A protein and the small-molecule ligand that binds it are described below.
Small molecule (SMILES): NCCCC[C@H](NC(=O)[C@@H](N)CO)C(=O)N[C@@H](CCCN=C(N)N)C(=O)N[C@@H](CCC(N)=O)C(=O)N[C@@H](CCCN=C(N)N)C(=O)N[C@H](C=O)CCCN=C(N)N

Binding-site contacts:
Ligand atom NH1 contacts residue SER307 of chain 1.A at 2.9 Å (h-bond).
Ligand atom CZ contacts residue GLU301 of chain 1.A at 3.2 Å.
Ligand atom CB contacts residue ASN266 of chain 1.A at 3.5 Å.
Ligand atom O contacts residue ALA311 of chain 1.A at 3.2 Å.
Ligand atom NE contacts residue TRP346 of chain 1.A at 3.4 Å.
Ligand atom CD contacts residue ARG262 of chain 1.A at 3.4 Å.
Ligand atom CG contacts residue ASN266 of chain 1.A at 2.8 Å.
Ligand atom O contacts residue ASN308 of chain 1.A at 3.3 Å (h-bond).
Ligand atom NH1 contacts residue GLU301 of chain 1.A at 2.5 Å (salt-bridge).
Ligand atom CG contacts residue TRP304 of chain 1.A at 3.4 Å (hydrophobic).
Ligand atom NZ contacts residue GLY270 of chain 1.A at 3.7 Å.
Ligand atom CZ contacts residue TRP346 of chain 1.A at 3.4 Å (hydrophobic).
Ligand atom CD contacts residue TRP346 of chain 1.A at 3.4 Å (hydrophobic).
Ligand atom O contacts residue TRP304 of chain 1.A at 3.5 Å.
Ligand atom NH1 contacts residue TRP304 of chain 1.A at 3.6 Å.
Ligand atom CE contacts residue GLY270 of chain 1.A at 3.2 Å.
Ligand atom N contacts residue TRP304 of chain 1.A at 3.7 Å.
Ligand atom NZ contacts residue ASP272 of chain 1.A at 3.2 Å (salt-bridge).
Ligand atom OE1 contacts residue THR269 of chain 1.A at 3.6 Å.
Ligand atom CZ contacts residue ARG262 of chain 1.A at 3.6 Å.
Ligand atom NH2 contacts residue GLU301 of chain 1.A at 3.4 Å (salt-bridge).
Ligand atom C contacts residue TRP304 of chain 1.A at 3.5 Å (hydrophobic).
Ligand atom CE contacts residue THR275 of chain 1.A at 3.7 Å.
Ligand atom NZ contacts residue THR275 of chain 1.A at 3.4 Å (h-bond).
Ligand atom NH2 contacts residue ARG262 of chain 1.A at 3.2 Å (salt-bridge).
Ligand atom CE contacts residue ASN308 of chain 1.A at 3.1 Å.
Ligand atom NE contacts residue ARG262 of chain 1.A at 3.0 Å (salt-bridge).
Ligand atom NH2 contacts residue TRP346 of chain 1.A at 3.5 Å.
Ligand atom O contacts residue ASP227 of chain 1.A at 3.1 Å (salt-bridge).
Ligand atom NH1 contacts residue GLU343 of chain 1.A at 3.2 Å (salt-bridge).
Ligand atom O contacts residue ASN266 of chain 1.A at 3.6 Å.
Ligand atom CE contacts residue VAL268 of chain 1.A at 3.0 Å (hydrophobic).
Ligand atom NH1 contacts residue TRP346 of chain 1.A at 3.5 Å.
Ligand atom CZ contacts residue GLU343 of chain 1.A at 3.4 Å.
Ligand atom C contacts residue ASN266 of chain 1.A at 3.3 Å.
Ligand atom N contacts residue ASN308 of chain 1.A at 3.0 Å (h-bond).
Ligand atom NZ contacts residue ASN308 of chain 1.A at 3.3 Å (h-bond).
Ligand atom NH2 contacts residue GLU343 of chain 1.A at 2.7 Å (salt-bridge).
Ligand atom NE2 contacts residue THR269 of chain 1.A at 3.7 Å.
Ligand atom CD contacts residue ASN266 of chain 1.A at 3.5 Å.

Sequence of chain 1.A:
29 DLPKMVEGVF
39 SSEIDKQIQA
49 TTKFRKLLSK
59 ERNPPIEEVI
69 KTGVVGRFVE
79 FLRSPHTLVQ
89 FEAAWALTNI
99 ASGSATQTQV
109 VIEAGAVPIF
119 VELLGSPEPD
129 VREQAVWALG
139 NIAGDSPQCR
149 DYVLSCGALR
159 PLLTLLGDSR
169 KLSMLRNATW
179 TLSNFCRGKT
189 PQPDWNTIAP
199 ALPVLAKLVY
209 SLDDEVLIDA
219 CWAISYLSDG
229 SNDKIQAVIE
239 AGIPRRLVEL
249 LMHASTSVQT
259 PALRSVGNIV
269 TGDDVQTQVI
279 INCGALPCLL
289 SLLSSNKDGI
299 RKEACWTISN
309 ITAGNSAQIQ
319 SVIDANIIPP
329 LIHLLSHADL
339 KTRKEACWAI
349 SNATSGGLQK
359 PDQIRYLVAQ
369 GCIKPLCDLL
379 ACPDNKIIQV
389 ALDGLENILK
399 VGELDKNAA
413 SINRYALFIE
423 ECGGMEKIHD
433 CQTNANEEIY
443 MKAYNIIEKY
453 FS